Binding-site contacts:
Ligand atom CZ contacts residue LEU65 of chain 1.A at 3.5 Å (hydrophobic).
Ligand atom CD1 contacts residue ALA67 of chain 1.A at 3.5 Å (hydrophobic).
Ligand atom O1 contacts residue SER158 of chain 1.A at 3.0 Å.
Ligand atom OXT contacts residue PHE35 of chain 1.A at 3.7 Å.
Ligand atom O2 contacts residue GLN109 of chain 1.A at 3.1 Å (h-bond).
Ligand atom CB contacts residue GLY34 of chain 1.A at 3.7 Å.
Ligand atom N contacts residue GLN155 of chain 1.A at 2.8 Å (h-bond).
Ligand atom O1 contacts residue LEU65 of chain 1.A at 3.8 Å.
Ligand atom O1 contacts residue GLN155 of chain 1.A at 3.4 Å.
Ligand atom N contacts residue GLN173 of chain 1.A at 2.6 Å (h-bond).
Ligand atom OH contacts residue LEU65 of chain 1.A at 3.4 Å.
Ligand atom CD2 contacts residue GLY34 of chain 1.A at 3.4 Å.
Ligand atom OXT contacts residue GLY34 of chain 1.A at 3.9 Å.
Ligand atom C contacts residue GLN173 of chain 1.A at 3.6 Å.
Ligand atom O contacts residue TYR151 of chain 1.A at 3.4 Å (h-bond).
Ligand atom O contacts residue GLN173 of chain 1.A at 3.0 Å (h-bond).
Ligand atom CD1 contacts residue GLN155 of chain 1.A at 3.7 Å.
Ligand atom OXT contacts residue GLU36 of chain 1.A at 3.0 Å (salt-bridge).
Ligand atom O1 contacts residue MET154 of chain 1.A at 3.7 Å.
Ligand atom CE2 contacts residue GLY34 of chain 1.A at 3.6 Å.
Ligand atom O1 contacts residue GLN109 of chain 1.A at 2.9 Å (h-bond).
Ligand atom C contacts residue TYR151 of chain 1.A at 3.5 Å (hydrophobic).
Ligand atom CD2 contacts residue GLN155 of chain 1.A at 3.6 Å.
Ligand atom O2 contacts residue ALA70 of chain 1.A at 3.4 Å.
Ligand atom CE1 contacts residue LEU65 of chain 1.A at 3.6 Å (hydrophobic).
Ligand atom CG contacts residue GLN155 of chain 1.A at 3.6 Å.
Ligand atom CA contacts residue TYR151 of chain 1.A at 3.5 Å (hydrophobic).
Ligand atom NN contacts residue GLN109 of chain 1.A at 3.4 Å (h-bond).
Ligand atom CZ contacts residue GLN155 of chain 1.A at 3.5 Å.
Ligand atom CE1 contacts residue GLN155 of chain 1.A at 3.8 Å.
Ligand atom CB contacts residue TYR151 of chain 1.A at 3.5 Å (hydrophobic).
Ligand atom OH contacts residue SER158 of chain 1.A at 2.8 Å (h-bond).
Ligand atom CG contacts residue GLY34 of chain 1.A at 3.9 Å.
Ligand atom O2 contacts residue ALA67 of chain 1.A at 3.9 Å.
Ligand atom CE2 contacts residue GLN155 of chain 1.A at 3.6 Å.
Ligand atom CA contacts residue GLN173 of chain 1.A at 3.4 Å.
Ligand atom CA contacts residue GLY34 of chain 1.A at 3.8 Å.
Ligand atom OH contacts residue GLN155 of chain 1.A at 3.7 Å.
Ligand atom NN contacts residue LEU65 of chain 1.A at 3.6 Å.
Ligand atom N contacts residue TYR151 of chain 1.A at 2.9 Å (h-bond).

This protein binds this small molecule.
Small molecule (SMILES): N[C@@H](Cc1ccc(O)c([N+](=O)[O-])c1)C(=O)O

Sequence of chain 1.A:
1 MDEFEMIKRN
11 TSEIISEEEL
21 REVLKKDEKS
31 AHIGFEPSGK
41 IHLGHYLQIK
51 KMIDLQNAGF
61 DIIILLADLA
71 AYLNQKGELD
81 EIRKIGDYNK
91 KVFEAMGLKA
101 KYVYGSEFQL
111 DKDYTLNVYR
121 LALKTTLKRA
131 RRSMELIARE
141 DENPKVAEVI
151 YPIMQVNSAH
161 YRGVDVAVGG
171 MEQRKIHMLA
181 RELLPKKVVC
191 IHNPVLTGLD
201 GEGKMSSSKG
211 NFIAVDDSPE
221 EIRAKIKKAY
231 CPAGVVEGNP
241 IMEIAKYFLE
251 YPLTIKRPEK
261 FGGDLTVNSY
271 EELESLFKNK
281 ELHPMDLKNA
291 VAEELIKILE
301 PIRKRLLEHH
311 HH